The protein below binds the small molecule below.
Small molecule (SMILES): CC(=O)N[C@@H]1[C@@H](O)[C@H](O)[C@@H](CO)O[C@H]1O

Binding-site contacts:
Ligand atom C2 contacts residue ASN81 of chain 1.A at 2.4 Å.
Ligand atom C4 contacts residue ASN81 of chain 1.A at 4.2 Å.
Ligand atom C8 contacts residue GLN80 of chain 1.A at 3.4 Å.
Ligand atom C5 contacts residue ILE121 of chain 1.A at 4.0 Å (hydrophobic).
Ligand atom C6 contacts residue ILE121 of chain 1.A at 3.6 Å (hydrophobic).
Ligand atom N2 contacts residue ASN81 of chain 1.A at 2.9 Å (h-bond).
Ligand atom O5 contacts residue PHE120 of chain 1.A at 3.8 Å.
Ligand atom C1 contacts residue PHE120 of chain 1.A at 3.7 Å (hydrophobic).
Ligand atom C7 contacts residue ASN81 of chain 1.A at 3.1 Å.
Ligand atom C5 contacts residue ASN81 of chain 1.A at 3.7 Å.
Ligand atom C5 contacts residue PHE120 of chain 1.A at 3.6 Å (hydrophobic).
Ligand atom C8 contacts residue ASN81 of chain 1.A at 4.4 Å.
Ligand atom C1 contacts residue ASN81 of chain 1.A at 1.5 Å.
Ligand atom O5 contacts residue ASN81 of chain 1.A at 2.4 Å (h-bond).
Ligand atom O7 contacts residue ASN81 of chain 1.A at 2.8 Å (h-bond).
Ligand atom C3 contacts residue ASN81 of chain 1.A at 3.7 Å.
Ligand atom C3 contacts residue PHE120 of chain 1.A at 4.4 Å (hydrophobic).

Sequence of chain 1.A:
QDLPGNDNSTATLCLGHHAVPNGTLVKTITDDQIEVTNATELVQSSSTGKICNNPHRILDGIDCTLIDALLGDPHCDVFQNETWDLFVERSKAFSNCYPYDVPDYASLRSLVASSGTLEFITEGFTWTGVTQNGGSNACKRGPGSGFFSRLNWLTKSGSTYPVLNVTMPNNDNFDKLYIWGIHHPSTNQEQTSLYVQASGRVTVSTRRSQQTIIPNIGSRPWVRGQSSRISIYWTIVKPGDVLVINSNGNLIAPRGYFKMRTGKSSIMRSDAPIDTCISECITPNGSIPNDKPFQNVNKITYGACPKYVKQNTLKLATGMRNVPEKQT